Binding-site contacts:
Ligand atom O38 contacts residue GLY128 of chain 1.H at 3.6 Å.
Ligand atom O37 contacts residue SER129 of chain 1.H at 3.1 Å (h-bond).
Ligand atom C18 contacts residue GLY47 of chain 1.H at 3.6 Å.
Ligand atom C30 contacts residue ALA32 of chain 1.H at 3.7 Å (hydrophobic).
Ligand atom C14 contacts residue SER20 of chain 1.H at 3.2 Å.
Ligand atom C13 contacts residue ASP125 of chain 1.I at 3.7 Å.
Ligand atom N20 contacts residue GLY47 of chain 1.H at 3.4 Å (h-bond).
Ligand atom O33 contacts residue THR21 of chain 1.H at 2.8 Å (h-bond).
Ligand atom C22 contacts residue THR1 of chain 1.H at 2.7 Å.
Ligand atom C15 contacts residue THR21 of chain 1.H at 3.8 Å.
Ligand atom C18 contacts residue THR21 of chain 1.H at 3.4 Å.
Ligand atom C24 contacts residue ALA49 of chain 1.H at 3.8 Å (hydrophobic).
Ligand atom O33 contacts residue SER20 of chain 1.H at 3.7 Å.
Ligand atom N31 contacts residue GLU53 of chain 1.H at 3.6 Å.
Ligand atom C22 contacts residue LYS33 of chain 1.H at 3.8 Å.
Ligand atom C6 contacts residue THR48 of chain 1.H at 3.8 Å.
Ligand atom O38 contacts residue GLY47 of chain 1.H at 3.2 Å (h-bond).
Ligand atom C35 contacts residue THR1 of chain 1.H at 2.5 Å.
Ligand atom C23 contacts residue THR1 of chain 1.H at 1.4 Å.
Ligand atom C12 contacts residue ASP125 of chain 1.I at 3.6 Å.
Ligand atom O37 contacts residue THR1 of chain 1.H at 2.5 Å (h-bond).
Ligand atom C40 contacts residue THR21 of chain 1.H at 3.8 Å.
Ligand atom C25 contacts residue ALA49 of chain 1.H at 3.8 Å (hydrophobic).
Ligand atom O41 contacts residue GLY47 of chain 1.H at 3.1 Å (h-bond).
Ligand atom C26 contacts residue CYS31 of chain 1.H at 3.7 Å (hydrophobic).
Ligand atom N17 contacts residue THR21 of chain 1.H at 2.7 Å (h-bond).
Ligand atom C14 contacts residue CYS129 of chain 1.I at 3.6 Å (hydrophobic).
Ligand atom C19 contacts residue THR21 of chain 1.H at 3.7 Å.
Ligand atom C7 contacts residue LEU126 of chain 1.I at 3.6 Å (hydrophobic).
Ligand atom C13 contacts residue GLN22 of chain 1.H at 3.8 Å.
Ligand atom C35 contacts residue GLY47 of chain 1.H at 3.7 Å.
Ligand atom O16 contacts residue ALA49 of chain 1.H at 3.2 Å (h-bond).
Ligand atom S36 contacts residue THR1 of chain 1.H at 3.3 Å (h-bond).
Ligand atom C23 contacts residue LYS33 of chain 1.H at 3.8 Å.
Ligand atom N20 contacts residue THR1 of chain 1.H at 3.7 Å.
Ligand atom N10 contacts residue ASP125 of chain 1.I at 3.3 Å (salt-bridge).
Ligand atom O38 contacts residue THR1 of chain 1.H at 3.2 Å.
Ligand atom C21 contacts residue THR1 of chain 1.H at 2.5 Å.
Ligand atom C40 contacts residue GLY47 of chain 1.H at 3.8 Å.
Ligand atom N31 contacts residue CYS129 of chain 1.I at 3.6 Å.

This protein binds this small molecule.
Small molecule (SMILES): Cc1c(O)cccc1C(=O)N[C@H](C(=O)N[C@@H](CO)C(=O)N[C@H](CCS(C)(=O)=O)Cc1ccc(CN)cc1)C(C)C

Sequence of chain 1.H:
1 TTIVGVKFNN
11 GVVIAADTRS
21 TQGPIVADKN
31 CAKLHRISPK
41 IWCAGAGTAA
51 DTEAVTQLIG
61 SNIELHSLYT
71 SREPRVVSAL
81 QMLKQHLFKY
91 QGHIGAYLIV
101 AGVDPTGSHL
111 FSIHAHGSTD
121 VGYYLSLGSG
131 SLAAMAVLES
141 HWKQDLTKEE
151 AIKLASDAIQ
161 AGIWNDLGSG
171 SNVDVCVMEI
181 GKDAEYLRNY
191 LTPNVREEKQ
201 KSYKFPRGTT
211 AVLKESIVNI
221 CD

Sequence of chain 1.I:
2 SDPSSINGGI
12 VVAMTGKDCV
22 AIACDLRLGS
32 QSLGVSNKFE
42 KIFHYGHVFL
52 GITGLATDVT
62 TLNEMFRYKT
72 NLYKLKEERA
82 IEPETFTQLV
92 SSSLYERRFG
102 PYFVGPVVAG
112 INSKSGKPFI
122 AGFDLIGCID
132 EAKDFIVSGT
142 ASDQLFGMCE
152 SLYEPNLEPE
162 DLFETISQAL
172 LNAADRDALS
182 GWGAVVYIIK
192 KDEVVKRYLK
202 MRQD